Binding-site contacts:
Ligand atom N2 contacts residue ASN206 of chain 1.D at 2.9 Å (h-bond).
Ligand atom C5 contacts residue VAL209 of chain 1.D at 4.3 Å (hydrophobic).
Ligand atom O5 contacts residue SER208 of chain 1.D at 4.4 Å.
Ligand atom C6 contacts residue SER208 of chain 1.D at 3.9 Å.
Ligand atom C4 contacts residue ARG393 of chain 1.D at 4.0 Å.
Ligand atom O4 contacts residue ARG393 of chain 1.D at 3.9 Å.
Ligand atom C2 contacts residue ASN206 of chain 1.D at 2.6 Å.
Ligand atom C6 contacts residue VAL209 of chain 1.D at 3.8 Å (hydrophobic).
Ligand atom O5 contacts residue VAL209 of chain 1.D at 3.4 Å.
Ligand atom C6 contacts residue ARG393 of chain 1.D at 3.8 Å.
Ligand atom C4 contacts residue ASN206 of chain 1.D at 4.5 Å.
Ligand atom C7 contacts residue SER208 of chain 1.D at 4.5 Å.
Ligand atom C5 contacts residue VAL209 of chain 1.D at 4.0 Å (hydrophobic).
Ligand atom C8 contacts residue SER208 of chain 1.D at 3.4 Å.
Ligand atom C1 contacts residue SER208 of chain 1.D at 4.4 Å.
Ligand atom C1 contacts residue ASN206 of chain 1.D at 1.6 Å.
Ligand atom O5 contacts residue ASN206 of chain 1.D at 2.6 Å (h-bond).
Ligand atom O5 contacts residue VAL209 of chain 1.D at 4.1 Å.
Ligand atom C1 contacts residue VAL209 of chain 1.D at 4.2 Å (hydrophobic).
Ligand atom C7 contacts residue ASN206 of chain 1.D at 3.1 Å.
Ligand atom O7 contacts residue ASN206 of chain 1.D at 3.2 Å (h-bond).
Ligand atom C5 contacts residue SER208 of chain 1.D at 4.1 Å.
Ligand atom C5 contacts residue ASN206 of chain 1.D at 3.9 Å.
Ligand atom C6 contacts residue VAL209 of chain 1.D at 4.1 Å (hydrophobic).
Ligand atom C3 contacts residue ASN206 of chain 1.D at 3.9 Å.
Ligand atom C6 contacts residue ASP397 of chain 1.D at 4.0 Å.
Ligand atom C8 contacts residue ASN206 of chain 1.D at 4.2 Å.
Ligand atom O6 contacts residue VAL209 of chain 1.D at 4.3 Å.

The protein below binds the small molecule below.
Small molecule (SMILES): CC(=O)N[C@H]1[C@H](O[C@H]2[C@H](O)[C@@H](NC(C)=O)CO[C@@H]2CO[C@@H]2O[C@@H](C)[C@@H](O)[C@@H](O)[C@@H]2O)O[C@H](CO)[C@@H](O[C@@H]2O[C@H](CO[C@H]3O[C@H](CO)[C@@H](O)[C@H](O)[C@@H]3O)[C@@H](O)[C@H](O[C@H]3O[C@H](CO)[C@@H](O)[C@H](O)[C@@H]3O)[C@@H]2O)[C@@H]1O

Sequence of chain 1.D:
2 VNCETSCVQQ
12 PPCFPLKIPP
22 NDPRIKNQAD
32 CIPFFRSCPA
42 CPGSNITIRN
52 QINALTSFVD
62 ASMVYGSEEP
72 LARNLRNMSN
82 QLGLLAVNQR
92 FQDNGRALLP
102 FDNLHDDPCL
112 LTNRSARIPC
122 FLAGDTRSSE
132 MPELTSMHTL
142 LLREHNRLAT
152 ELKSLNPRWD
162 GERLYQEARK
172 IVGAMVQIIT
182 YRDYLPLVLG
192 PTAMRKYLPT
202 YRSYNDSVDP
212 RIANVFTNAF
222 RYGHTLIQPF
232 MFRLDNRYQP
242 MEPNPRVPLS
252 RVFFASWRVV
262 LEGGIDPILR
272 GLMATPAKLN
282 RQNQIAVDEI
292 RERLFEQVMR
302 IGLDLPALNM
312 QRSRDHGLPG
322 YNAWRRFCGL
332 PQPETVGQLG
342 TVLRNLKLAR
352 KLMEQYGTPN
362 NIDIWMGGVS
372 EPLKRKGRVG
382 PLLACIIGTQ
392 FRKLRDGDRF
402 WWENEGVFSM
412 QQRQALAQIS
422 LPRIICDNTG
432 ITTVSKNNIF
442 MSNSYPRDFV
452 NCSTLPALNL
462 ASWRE